The small molecule below binds the protein below.
Small molecule (SMILES): Cc1cc(N)nc2cc(-c3ccc(OCc4cocn4)c(CN)c3)ccc12

Binding-site contacts:
Ligand atom C27 contacts residue HEM1 of chain 1.C at 3.2 Å.
Ligand atom C30 contacts residue TYR410 of chain 1.A at 3.3 Å (hydrophobic).
Ligand atom C02 contacts residue TRP291 of chain 1.A at 3.9 Å (hydrophobic).
Ligand atom N33 contacts residue MET40 of chain 1.A at 3.3 Å (h-bond).
Ligand atom C03 contacts residue PRO269 of chain 1.A at 4.0 Å (hydrophobic).
Ligand atom C25 contacts residue HEM1 of chain 1.C at 3.5 Å.
Ligand atom C08 contacts residue HEM1 of chain 1.C at 3.6 Å.
Ligand atom C32 contacts residue MET40 of chain 1.A at 3.7 Å (hydrophobic).
Ligand atom N01 contacts residue GLU296 of chain 1.A at 2.7 Å (salt-bridge).
Ligand atom N02 contacts residue GLU296 of chain 1.A at 2.8 Å (salt-bridge).
Ligand atom C07 contacts residue HEM1 of chain 1.C at 3.6 Å.
Ligand atom C11 contacts residue GLY290 of chain 1.A at 3.8 Å.
Ligand atom N01 contacts residue HEM1 of chain 1.C at 3.6 Å.
Ligand atom C34 contacts residue TYR410 of chain 1.A at 3.9 Å (hydrophobic).
Ligand atom C08 contacts residue VAL271 of chain 1.A at 3.8 Å (hydrophobic).
Ligand atom C07 contacts residue VAL271 of chain 1.A at 3.3 Å (hydrophobic).
Ligand atom C06 contacts residue HEM1 of chain 1.C at 3.5 Å.
Ligand atom N02 contacts residue TYR292 of chain 1.A at 3.7 Å.
Ligand atom C02 contacts residue GLU296 of chain 1.A at 3.5 Å.
Ligand atom C22 contacts residue HEM1 of chain 1.C at 3.3 Å.
Ligand atom C09 contacts residue HEM1 of chain 1.C at 3.6 Å.
Ligand atom C10 contacts residue HEM1 of chain 1.C at 3.6 Å.
Ligand atom C05 contacts residue HEM1 of chain 1.C at 3.8 Å.
Ligand atom O29 contacts residue TRP382 of chain 1.A at 4.0 Å.
Ligand atom C10 contacts residue GLU296 of chain 1.A at 3.7 Å.
Ligand atom C06 contacts residue VAL271 of chain 1.A at 3.7 Å (hydrophobic).
Ligand atom C11 contacts residue SER289 of chain 1.A at 3.9 Å.
Ligand atom N02 contacts residue TRP291 of chain 1.A at 2.8 Å (h-bond).
Ligand atom C23 contacts residue HEM1 of chain 1.C at 3.5 Å.
Ligand atom C06 contacts residue PHE288 of chain 1.A at 3.6 Å (hydrophobic).
Ligand atom C11 contacts residue HEM1 of chain 1.C at 3.1 Å.
Ligand atom C21 contacts residue HEM1 of chain 1.C at 3.9 Å.
Ligand atom C26 contacts residue HEM1 of chain 1.C at 3.4 Å.
Ligand atom C04 contacts residue HEM1 of chain 1.C at 3.5 Å.
Ligand atom C03 contacts residue HEM1 of chain 1.C at 3.2 Å.
Ligand atom C02 contacts residue HEM1 of chain 1.C at 3.5 Å.
Ligand atom N02 contacts residue PRO269 of chain 1.A at 3.7 Å.
Ligand atom N02 contacts residue HEM1 of chain 1.C at 3.4 Å.
Ligand atom C09 contacts residue GLU296 of chain 1.A at 3.7 Å.
Ligand atom C11 contacts residue PHE288 of chain 1.A at 3.9 Å (hydrophobic).

Sequence of chain 1.B:
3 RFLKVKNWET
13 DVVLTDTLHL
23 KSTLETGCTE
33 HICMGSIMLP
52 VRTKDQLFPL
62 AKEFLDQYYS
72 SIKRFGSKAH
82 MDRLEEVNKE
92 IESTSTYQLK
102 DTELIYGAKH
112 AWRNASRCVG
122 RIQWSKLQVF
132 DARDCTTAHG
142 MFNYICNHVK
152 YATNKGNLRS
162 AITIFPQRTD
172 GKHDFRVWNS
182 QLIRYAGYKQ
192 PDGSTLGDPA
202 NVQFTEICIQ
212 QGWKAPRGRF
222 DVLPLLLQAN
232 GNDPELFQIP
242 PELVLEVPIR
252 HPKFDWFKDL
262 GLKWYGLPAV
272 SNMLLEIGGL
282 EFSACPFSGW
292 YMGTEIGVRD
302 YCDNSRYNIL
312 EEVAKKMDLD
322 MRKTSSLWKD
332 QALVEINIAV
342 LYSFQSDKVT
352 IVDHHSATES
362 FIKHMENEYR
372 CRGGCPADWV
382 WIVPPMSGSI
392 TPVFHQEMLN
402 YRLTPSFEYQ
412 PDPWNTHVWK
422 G

Sequence of chain 1.A:
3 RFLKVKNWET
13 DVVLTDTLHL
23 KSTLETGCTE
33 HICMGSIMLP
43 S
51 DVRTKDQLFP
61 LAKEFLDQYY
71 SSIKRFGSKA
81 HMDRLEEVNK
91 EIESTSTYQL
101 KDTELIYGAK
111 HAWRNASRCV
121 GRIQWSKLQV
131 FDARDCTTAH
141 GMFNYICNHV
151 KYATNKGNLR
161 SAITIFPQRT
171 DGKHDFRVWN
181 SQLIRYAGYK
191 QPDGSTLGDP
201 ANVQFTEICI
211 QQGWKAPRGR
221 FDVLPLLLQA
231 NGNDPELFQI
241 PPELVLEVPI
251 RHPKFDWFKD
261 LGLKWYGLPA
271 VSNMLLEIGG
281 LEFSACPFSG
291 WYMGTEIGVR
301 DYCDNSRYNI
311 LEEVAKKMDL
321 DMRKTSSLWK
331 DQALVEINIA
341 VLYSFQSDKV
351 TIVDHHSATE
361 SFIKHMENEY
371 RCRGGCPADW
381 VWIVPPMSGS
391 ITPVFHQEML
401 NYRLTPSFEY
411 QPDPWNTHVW